Binding-site contacts:
Ligand atom C2 contacts residue HEM1 of chain 1.B at 2.9 Å.
Ligand atom N1 contacts residue HIS58 of chain 1.A at 4.1 Å.
Ligand atom C5 contacts residue LEU133 of chain 1.A at 3.5 Å (hydrophobic).
Ligand atom C6 contacts residue LEU133 of chain 1.A at 3.3 Å (hydrophobic).
Ligand atom C4 contacts residue LEU133 of chain 1.A at 4.1 Å (hydrophobic).
Ligand atom C4 contacts residue ILE121 of chain 1.A at 3.9 Å (hydrophobic).
Ligand atom N3 contacts residue GLY131 of chain 1.A at 4.0 Å.
Ligand atom C4 contacts residue GLY131 of chain 1.A at 3.6 Å.
Ligand atom C2 contacts residue LEU123 of chain 1.A at 3.7 Å (hydrophobic).
Ligand atom C4 contacts residue ASP132 of chain 1.A at 4.3 Å.
Ligand atom N1 contacts residue HEM1 of chain 1.B at 2.1 Å.
Ligand atom C5 contacts residue HEM1 of chain 1.B at 4.2 Å.
Ligand atom C6 contacts residue ILE121 of chain 1.A at 4.1 Å (hydrophobic).
Ligand atom N3 contacts residue HEM1 of chain 1.B at 4.2 Å.
Ligand atom C5 contacts residue ILE121 of chain 1.A at 3.6 Å (hydrophobic).
Ligand atom C6 contacts residue HEM1 of chain 1.B at 3.0 Å.
Ligand atom N3 contacts residue LEU123 of chain 1.A at 3.5 Å.
Ligand atom C4 contacts residue LEU123 of chain 1.A at 3.9 Å (hydrophobic).
Ligand atom N1 contacts residue LEU133 of chain 1.A at 4.0 Å.

This protein binds this small molecule.
Small molecule (SMILES): c1cncnc1

Sequence of chain 1.A:
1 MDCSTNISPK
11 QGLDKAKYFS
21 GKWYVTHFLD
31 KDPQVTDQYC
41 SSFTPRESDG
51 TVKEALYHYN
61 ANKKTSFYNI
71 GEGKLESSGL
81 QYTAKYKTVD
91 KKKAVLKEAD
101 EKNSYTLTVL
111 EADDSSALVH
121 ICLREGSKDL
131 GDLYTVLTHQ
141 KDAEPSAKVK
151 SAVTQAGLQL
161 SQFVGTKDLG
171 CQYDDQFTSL